Binding-site contacts:
Ligand atom C1 contacts residue ASN359 of chain 1.A at 3.6 Å.
Ligand atom C3 contacts residue ASN359 of chain 1.A at 3.3 Å.
Ligand atom O6 contacts residue ILE358 of chain 1.A at 4.3 Å.
Ligand atom C5 contacts residue ASN346 of chain 1.A at 3.7 Å.
Ligand atom C4 contacts residue ASN359 of chain 1.A at 3.7 Å.
Ligand atom C7 contacts residue LYS344 of chain 1.A at 4.4 Å.
Ligand atom N2 contacts residue ASN359 of chain 1.A at 4.2 Å.
Ligand atom C8 contacts residue LYS344 of chain 1.A at 3.2 Å.
Ligand atom C3 contacts residue ILE358 of chain 1.A at 4.2 Å (hydrophobic).
Ligand atom C7 contacts residue ASN346 of chain 1.A at 3.9 Å.
Ligand atom C5 contacts residue ASN359 of chain 1.A at 3.4 Å.
Ligand atom C8 contacts residue ASN346 of chain 1.A at 4.4 Å.
Ligand atom C2 contacts residue ILE358 of chain 1.A at 3.6 Å (hydrophobic).
Ligand atom C8 contacts residue PRO343 of chain 1.A at 3.7 Å (hydrophobic).
Ligand atom N2 contacts residue ILE358 of chain 1.A at 3.1 Å (h-bond).
Ligand atom N2 contacts residue ASN346 of chain 1.A at 3.0 Å (h-bond).
Ligand atom O3 contacts residue ASN359 of chain 1.A at 4.4 Å.
Ligand atom C7 contacts residue ILE358 of chain 1.A at 4.2 Å (hydrophobic).
Ligand atom C8 contacts residue PRO345 of chain 1.A at 4.1 Å (hydrophobic).
Ligand atom C8 contacts residue ILE358 of chain 1.A at 4.5 Å (hydrophobic).
Ligand atom O5 contacts residue ASN359 of chain 1.A at 4.0 Å.
Ligand atom C2 contacts residue ASN346 of chain 1.A at 2.5 Å.
Ligand atom C3 contacts residue ASN346 of chain 1.A at 3.8 Å.
Ligand atom O5 contacts residue ASN346 of chain 1.A at 2.4 Å (h-bond).
Ligand atom C1 contacts residue ASN346 of chain 1.A at 1.4 Å.
Ligand atom O5 contacts residue ILE358 of chain 1.A at 4.0 Å.
Ligand atom C5 contacts residue ILE358 of chain 1.A at 4.2 Å (hydrophobic).
Ligand atom O7 contacts residue ASN346 of chain 1.A at 3.9 Å.
Ligand atom C2 contacts residue ASN359 of chain 1.A at 3.9 Å.
Ligand atom C4 contacts residue ASN346 of chain 1.A at 4.3 Å.
Ligand atom O4 contacts residue ASN359 of chain 1.A at 3.8 Å.
Ligand atom C1 contacts residue ILE358 of chain 1.A at 3.2 Å (hydrophobic).

Sequence of chain 1.A:
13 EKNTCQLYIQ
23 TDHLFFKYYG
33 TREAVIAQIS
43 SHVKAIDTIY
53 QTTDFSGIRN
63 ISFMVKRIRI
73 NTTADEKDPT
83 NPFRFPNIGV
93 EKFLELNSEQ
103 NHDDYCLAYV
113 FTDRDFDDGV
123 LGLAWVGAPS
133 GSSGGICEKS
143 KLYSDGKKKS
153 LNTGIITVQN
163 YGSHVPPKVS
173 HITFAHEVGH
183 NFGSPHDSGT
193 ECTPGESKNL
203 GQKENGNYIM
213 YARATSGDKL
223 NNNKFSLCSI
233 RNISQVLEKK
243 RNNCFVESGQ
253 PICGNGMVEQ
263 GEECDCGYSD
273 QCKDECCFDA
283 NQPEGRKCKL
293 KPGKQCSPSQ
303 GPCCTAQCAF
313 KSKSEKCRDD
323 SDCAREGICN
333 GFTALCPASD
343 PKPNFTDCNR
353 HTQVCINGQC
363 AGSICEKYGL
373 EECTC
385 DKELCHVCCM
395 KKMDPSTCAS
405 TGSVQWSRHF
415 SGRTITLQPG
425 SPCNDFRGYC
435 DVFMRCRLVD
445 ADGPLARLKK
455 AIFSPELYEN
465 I

This protein binds this small molecule.
Small molecule (SMILES): CC(=O)N[C@@H]1[C@@H](O)[C@H](O)[C@@H](CO)O[C@H]1O